Binding-site contacts:
Ligand atom C8 contacts residue SER143 of chain 1.A at 4.1 Å.
Ligand atom C5 contacts residue ASN107 of chain 1.A at 3.6 Å.
Ligand atom C4 contacts residue ASN107 of chain 1.A at 4.1 Å.
Ligand atom O7 contacts residue ASN107 of chain 1.A at 3.7 Å.
Ligand atom C1 contacts residue ASN107 of chain 1.A at 1.4 Å.
Ligand atom O7 contacts residue PHE142 of chain 1.A at 4.2 Å.
Ligand atom C8 contacts residue THR144 of chain 1.A at 4.2 Å.
Ligand atom C2 contacts residue ASN107 of chain 1.A at 2.4 Å.
Ligand atom O5 contacts residue ASN107 of chain 1.A at 2.3 Å (h-bond).
Ligand atom C3 contacts residue ASN107 of chain 1.A at 3.8 Å.
Ligand atom C8 contacts residue GLU147 of chain 1.A at 4.2 Å.
Ligand atom C8 contacts residue PHE142 of chain 1.A at 3.7 Å (hydrophobic).
Ligand atom N2 contacts residue ASN107 of chain 1.A at 3.0 Å (h-bond).
Ligand atom C7 contacts residue ASN107 of chain 1.A at 3.5 Å.
Ligand atom C7 contacts residue PHE142 of chain 1.A at 4.1 Å (hydrophobic).

Sequence of chain 1.A:
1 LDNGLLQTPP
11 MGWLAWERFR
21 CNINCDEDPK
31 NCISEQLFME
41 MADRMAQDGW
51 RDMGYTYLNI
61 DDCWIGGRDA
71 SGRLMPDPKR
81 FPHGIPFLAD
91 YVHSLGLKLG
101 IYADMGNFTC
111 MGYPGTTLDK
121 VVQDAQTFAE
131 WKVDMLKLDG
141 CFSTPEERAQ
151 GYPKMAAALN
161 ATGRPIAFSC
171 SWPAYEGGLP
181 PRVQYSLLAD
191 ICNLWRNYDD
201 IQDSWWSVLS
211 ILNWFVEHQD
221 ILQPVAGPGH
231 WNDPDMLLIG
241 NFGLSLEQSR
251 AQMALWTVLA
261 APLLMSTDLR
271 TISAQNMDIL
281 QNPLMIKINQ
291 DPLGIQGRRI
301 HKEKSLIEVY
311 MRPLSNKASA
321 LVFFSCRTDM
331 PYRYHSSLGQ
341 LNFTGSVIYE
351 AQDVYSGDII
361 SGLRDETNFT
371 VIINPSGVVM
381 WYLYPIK

A protein and the small-molecule ligand that binds it are described below.
Small molecule (SMILES): CC(=O)N[C@H]1[C@H](O[C@H]2[C@H](O)[C@@H](NC(C)=O)CO[C@@H]2CO)O[C@H](CO)[C@@H](O[C@@H]2O[C@H](CO)[C@@H](O)[C@H](O)[C@@H]2O)[C@@H]1O